Binding-site contacts:
Ligand atom C6 contacts residue HIS377 of chain 1.A at 3.6 Å.
Ligand atom O4 contacts residue GLY675 of chain 1.A at 2.7 Å (h-bond).
Ligand atom O3 contacts residue GLU672 of chain 1.A at 2.7 Å (salt-bridge).
Ligand atom O7 contacts residue ASN284 of chain 1.A at 3.8 Å.
Ligand atom O4 contacts residue ASN484 of chain 1.A at 3.4 Å (h-bond).
Ligand atom N2 contacts residue LEU136 of chain 1.A at 3.7 Å.
Ligand atom C6 contacts residue LEU139 of chain 1.A at 3.9 Å (hydrophobic).
Ligand atom O6 contacts residue ASN484 of chain 1.A at 2.7 Å (h-bond).
Ligand atom C2 contacts residue ASN284 of chain 1.A at 3.8 Å.
Ligand atom O6 contacts residue HIS377 of chain 1.A at 2.7 Å (h-bond).
Ligand atom C5 contacts residue LEU136 of chain 1.A at 3.9 Å (hydrophobic).
Ligand atom O5 contacts residue HIS377 of chain 1.A at 3.8 Å.
Ligand atom C8 contacts residue HIS377 of chain 1.A at 3.9 Å.
Ligand atom C5 contacts residue GLY135 of chain 1.A at 3.8 Å.
Ligand atom O3 contacts residue GLY675 of chain 1.A at 3.2 Å (h-bond).
Ligand atom C2 contacts residue GLU672 of chain 1.A at 3.9 Å.
Ligand atom O2 contacts residue GLU672 of chain 1.A at 3.2 Å (salt-bridge).
Ligand atom O3 contacts residue SER674 of chain 1.A at 3.1 Å (h-bond).
Ligand atom O4 contacts residue SER674 of chain 1.A at 3.4 Å.
Ligand atom C7 contacts residue ASN284 of chain 1.A at 3.4 Å.
Ligand atom C3 contacts residue GLU672 of chain 1.A at 3.4 Å.
Ligand atom C9 contacts residue ASP339 of chain 1.A at 3.9 Å.
Ligand atom C2 contacts residue HIS377 of chain 1.A at 3.6 Å.
Ligand atom C4 contacts residue GLY675 of chain 1.A at 3.7 Å.
Ligand atom C3 contacts residue GLY675 of chain 1.A at 3.9 Å.
Ligand atom O6 contacts residue LEU139 of chain 1.A at 3.7 Å.
Ligand atom O3 contacts residue ALA673 of chain 1.A at 3.4 Å (h-bond).
Ligand atom O2 contacts residue ASN284 of chain 1.A at 2.6 Å (h-bond).
Ligand atom C6 contacts residue GLY135 of chain 1.A at 3.7 Å.
Ligand atom O2 contacts residue TYR573 of chain 1.A at 3.0 Å (h-bond).
Ligand atom N1 contacts residue ASN284 of chain 1.A at 3.5 Å (h-bond).
Ligand atom O6 contacts residue VAL455 of chain 1.A at 3.8 Å.
Ligand atom N2 contacts residue ASN284 of chain 1.A at 3.2 Å (h-bond).
Ligand atom C8 contacts residue ASN284 of chain 1.A at 3.6 Å.
Ligand atom C9 contacts residue THR378 of chain 1.A at 3.7 Å.
Ligand atom C6 contacts residue ASN484 of chain 1.A at 3.2 Å.
Ligand atom O7 contacts residue HIS377 of chain 1.A at 3.1 Å.
Ligand atom C1 contacts residue ASN284 of chain 1.A at 3.9 Å.
Ligand atom O5 contacts residue LEU136 of chain 1.A at 3.7 Å.
Ligand atom C9 contacts residue ASN284 of chain 1.A at 3.8 Å.

This small molecule binds to this protein.
Small molecule (SMILES): Cc1nnc([C@@H]2O[C@H](CO)[C@@H](O)[C@H](O)[C@H]2O)o1

Sequence of chain 1.A:
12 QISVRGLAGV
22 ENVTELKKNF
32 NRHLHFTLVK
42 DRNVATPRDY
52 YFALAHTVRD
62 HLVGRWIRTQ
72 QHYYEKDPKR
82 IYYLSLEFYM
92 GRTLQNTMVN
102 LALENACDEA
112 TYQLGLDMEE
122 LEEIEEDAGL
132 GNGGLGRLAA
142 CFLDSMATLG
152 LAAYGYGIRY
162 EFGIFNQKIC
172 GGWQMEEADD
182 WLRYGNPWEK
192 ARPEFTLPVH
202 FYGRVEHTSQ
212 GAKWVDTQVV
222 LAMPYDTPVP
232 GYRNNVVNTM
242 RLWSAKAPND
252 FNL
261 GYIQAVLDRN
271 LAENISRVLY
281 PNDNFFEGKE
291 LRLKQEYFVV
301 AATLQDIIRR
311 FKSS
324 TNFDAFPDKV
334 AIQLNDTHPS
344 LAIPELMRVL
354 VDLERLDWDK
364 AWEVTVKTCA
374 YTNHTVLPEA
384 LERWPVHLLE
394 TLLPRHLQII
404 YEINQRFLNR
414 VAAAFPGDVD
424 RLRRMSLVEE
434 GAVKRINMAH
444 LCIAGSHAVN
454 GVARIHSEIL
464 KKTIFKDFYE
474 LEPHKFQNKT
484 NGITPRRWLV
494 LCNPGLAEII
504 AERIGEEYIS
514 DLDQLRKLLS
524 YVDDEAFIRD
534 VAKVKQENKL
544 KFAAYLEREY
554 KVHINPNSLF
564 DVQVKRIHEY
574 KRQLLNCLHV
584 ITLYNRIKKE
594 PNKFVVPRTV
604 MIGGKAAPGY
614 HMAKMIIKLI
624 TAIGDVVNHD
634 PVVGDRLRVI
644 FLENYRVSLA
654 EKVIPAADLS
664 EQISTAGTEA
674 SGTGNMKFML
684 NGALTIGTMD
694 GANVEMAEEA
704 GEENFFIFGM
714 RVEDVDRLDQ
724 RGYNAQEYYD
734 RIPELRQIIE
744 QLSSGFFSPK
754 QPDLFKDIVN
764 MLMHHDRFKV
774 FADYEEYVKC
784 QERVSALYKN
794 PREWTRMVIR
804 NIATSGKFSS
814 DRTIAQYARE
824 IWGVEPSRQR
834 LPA